This small molecule binds to this protein.
Small molecule (SMILES): Nc1ncnc2c1ncn2[C@@H]1O[C@H](CO[P](=O)(O)O[P](=O)(O)NP(=O)(O)O)[C@@H](O)[C@H]1O

Binding-site contacts:
Ligand atom N6 contacts residue VAL20 of chain 1.B at 2.9 Å (h-bond).
Ligand atom O2' contacts residue TYR11 of chain 1.B at 3.2 Å (h-bond).
Ligand atom O2B contacts residue ARG198 of chain 1.B at 3.5 Å (salt-bridge).
Ligand atom O1G contacts residue GLY48 of chain 1.B at 2.7 Å (h-bond).
Ligand atom O1B contacts residue ARG198 of chain 1.B at 3.1 Å (salt-bridge).
Ligand atom C3' contacts residue VAL8 of chain 1.B at 3.1 Å (hydrophobic).
Ligand atom N9 contacts residue PHE197 of chain 1.B at 3.4 Å.
Ligand atom PG contacts residue GLY48 of chain 1.B at 3.5 Å.
Ligand atom O1G contacts residue LYS51 of chain 1.B at 3.5 Å (salt-bridge).
Ligand atom O2A contacts residue ALA53 of chain 1.B at 3.0 Å (h-bond).
Ligand atom O2B contacts residue MG1 of chain 1.H at 2.1 Å.
Ligand atom N6 contacts residue THR49 of chain 1.B at 3.0 Å (h-bond).
Ligand atom O4' contacts residue PHE197 of chain 1.B at 3.5 Å.
Ligand atom O3' contacts residue VAL8 of chain 1.B at 2.6 Å (h-bond).
Ligand atom PG contacts residue MG1 of chain 1.H at 3.2 Å.
Ligand atom PB contacts residue MG1 of chain 1.H at 3.4 Å.
Ligand atom O3G contacts residue GLY48 of chain 1.B at 3.5 Å (h-bond).
Ligand atom O3G contacts residue THR49 of chain 1.B at 3.3 Å (h-bond).
Ligand atom PB contacts residue ARG198 of chain 1.B at 3.3 Å.
Ligand atom O1A contacts residue ALA53 of chain 1.B at 3.6 Å.
Ligand atom C4 contacts residue PHE197 of chain 1.B at 3.5 Å (hydrophobic).
Ligand atom O2G contacts residue THR52 of chain 1.B at 2.6 Å (h-bond).
Ligand atom O2' contacts residue PRO13 of chain 1.B at 3.4 Å.
Ligand atom N7 contacts residue GLY50 of chain 1.B at 3.2 Å.
Ligand atom C1' contacts residue PHE197 of chain 1.B at 3.5 Å (hydrophobic).
Ligand atom N7 contacts residue PHE197 of chain 1.B at 3.7 Å.
Ligand atom N7 contacts residue THR49 of chain 1.B at 3.6 Å.
Ligand atom C5 contacts residue PHE197 of chain 1.B at 3.4 Å (hydrophobic).
Ligand atom O3A contacts residue ARG198 of chain 1.B at 2.8 Å (salt-bridge).
Ligand atom N3B contacts residue GLY48 of chain 1.B at 3.6 Å.
Ligand atom C5' contacts residue ARG198 of chain 1.B at 3.4 Å.
Ligand atom O1A contacts residue ARG12 of chain 1.B at 2.7 Å (salt-bridge).
Ligand atom N3B contacts residue MG1 of chain 1.H at 3.6 Å.
Ligand atom O2A contacts residue GLY50 of chain 1.B at 3.5 Å.
Ligand atom O3G contacts residue LYS51 of chain 1.B at 2.8 Å (salt-bridge).
Ligand atom C8 contacts residue PHE197 of chain 1.B at 3.5 Å (hydrophobic).
Ligand atom O1G contacts residue MG1 of chain 1.H at 2.1 Å.
Ligand atom N1 contacts residue VAL20 of chain 1.B at 3.1 Å (h-bond).
Ligand atom O3G contacts residue GLY50 of chain 1.B at 2.9 Å (h-bond).
Ligand atom O2G contacts residue MG1 of chain 1.H at 3.5 Å.

Sequence of chain 1.B:
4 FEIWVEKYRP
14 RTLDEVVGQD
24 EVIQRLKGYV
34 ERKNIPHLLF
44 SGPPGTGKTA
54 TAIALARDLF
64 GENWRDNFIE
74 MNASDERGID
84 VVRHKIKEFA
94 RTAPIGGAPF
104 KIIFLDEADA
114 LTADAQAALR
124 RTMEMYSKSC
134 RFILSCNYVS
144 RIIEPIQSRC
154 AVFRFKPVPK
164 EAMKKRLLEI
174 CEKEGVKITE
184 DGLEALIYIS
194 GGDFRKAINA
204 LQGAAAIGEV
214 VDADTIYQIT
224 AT